The protein below binds the small molecule below.
Small molecule (SMILES): Cc1cc(CNC(=O)c2nn(C)c3c2CCc2cnc(Nc4ccc(N5CCN(C)CC5)cc4)nc2-3)ccn1

Sequence of chain 1.A:
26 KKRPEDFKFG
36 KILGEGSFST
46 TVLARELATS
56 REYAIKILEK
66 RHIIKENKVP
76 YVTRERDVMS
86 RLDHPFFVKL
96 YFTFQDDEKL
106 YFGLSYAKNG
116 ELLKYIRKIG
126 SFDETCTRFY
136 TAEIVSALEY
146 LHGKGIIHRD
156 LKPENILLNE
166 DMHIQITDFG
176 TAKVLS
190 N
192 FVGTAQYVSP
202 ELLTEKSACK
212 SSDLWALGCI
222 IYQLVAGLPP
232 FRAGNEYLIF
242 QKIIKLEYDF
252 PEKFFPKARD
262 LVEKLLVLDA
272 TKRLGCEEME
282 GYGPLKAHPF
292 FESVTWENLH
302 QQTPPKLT

Binding-site contacts:
Ligand atom C32 contacts residue LYS61 of chain 1.A at 3.7 Å.
Ligand atom C37 contacts residue SER44 of chain 1.A at 3.8 Å.
Ligand atom C8 contacts residue LEU109 of chain 1.A at 3.7 Å (hydrophobic).
Ligand atom O23 contacts residue THR172 of chain 1.A at 3.5 Å (h-bond).
Ligand atom N13 contacts residue ALA112 of chain 1.A at 3.0 Å (h-bond).
Ligand atom C6 contacts residue GLY115 of chain 1.A at 3.8 Å.
Ligand atom C2 contacts residue ALA112 of chain 1.A at 3.3 Å (hydrophobic).
Ligand atom N13 contacts residue ALA59 of chain 1.A at 3.8 Å.
Ligand atom C12 contacts residue ALA59 of chain 1.A at 3.3 Å (hydrophobic).
Ligand atom N15 contacts residue LEU162 of chain 1.A at 3.4 Å.
Ligand atom N1 contacts residue ALA112 of chain 1.A at 2.8 Å (h-bond).
Ligand atom C12 contacts residue ALA112 of chain 1.A at 3.8 Å (hydrophobic).
Ligand atom N19 contacts residue THR46 of chain 1.A at 3.7 Å.
Ligand atom C21 contacts residue LYS61 of chain 1.A at 3.6 Å.
Ligand atom N36 contacts residue SER44 of chain 1.A at 3.0 Å (h-bond).
Ligand atom C24 contacts residue LEU38 of chain 1.A at 3.6 Å (hydrophobic).
Ligand atom C39 contacts residue GLY41 of chain 1.A at 3.5 Å.
Ligand atom C38 contacts residue LYS61 of chain 1.A at 3.6 Å.
Ligand atom C9 contacts residue LEU109 of chain 1.A at 3.5 Å (hydrophobic).
Ligand atom C11 contacts residue LEU162 of chain 1.A at 3.8 Å (hydrophobic).
Ligand atom C10 contacts residue LEU162 of chain 1.A at 3.5 Å (hydrophobic).
Ligand atom O23 contacts residue LYS61 of chain 1.A at 2.7 Å (salt-bridge).
Ligand atom C21 contacts residue THR172 of chain 1.A at 3.7 Å.
Ligand atom C32 contacts residue ASP173 of chain 1.A at 3.5 Å.
Ligand atom C2 contacts residue GLY115 of chain 1.A at 3.8 Å.
Ligand atom C16 contacts residue THR172 of chain 1.A at 3.8 Å.
Ligand atom C14 contacts residue LEU162 of chain 1.A at 3.5 Å (hydrophobic).
Ligand atom C14 contacts residue ALA112 of chain 1.A at 3.8 Å (hydrophobic).
Ligand atom C12 contacts residue SER110 of chain 1.A at 3.1 Å.
Ligand atom C35 contacts residue SER44 of chain 1.A at 3.7 Å.
Ligand atom C11 contacts residue ALA59 of chain 1.A at 3.7 Å (hydrophobic).
Ligand atom C7 contacts residue ALA112 of chain 1.A at 3.3 Å (hydrophobic).
Ligand atom C39 contacts residue SER44 of chain 1.A at 3.6 Å.
Ligand atom C20 contacts residue THR46 of chain 1.A at 3.8 Å.
Ligand atom C33 contacts residue LYS61 of chain 1.A at 3.5 Å.
Ligand atom C39 contacts residue THR46 of chain 1.A at 3.8 Å.
Ligand atom C39 contacts residue GLU40 of chain 1.A at 3.9 Å.
Ligand atom C7 contacts residue GLY115 of chain 1.A at 3.8 Å.
Ligand atom C8 contacts residue THR172 of chain 1.A at 3.2 Å.
Ligand atom N13 contacts residue LEU162 of chain 1.A at 3.7 Å.